Binding-site contacts:
Ligand atom C2 contacts residue GLY78 of chain 3.A at 4.1 Å.
Ligand atom O8 contacts residue TYR72 of chain 3.A at 3.9 Å.
Ligand atom C4 contacts residue ARG77 of chain 3.A at 4.3 Å.
Ligand atom O1A contacts residue ARG77 of chain 3.A at 3.1 Å.
Ligand atom O4 contacts residue GLY78 of chain 3.A at 3.3 Å.
Ligand atom O3 contacts residue GLY78 of chain 3.A at 3.6 Å.
Ligand atom O1B contacts residue TYR72 of chain 3.A at 4.1 Å.
Ligand atom C4 contacts residue GLY78 of chain 3.A at 3.6 Å.
Ligand atom O4 contacts residue TYR72 of chain 3.A at 4.2 Å.
Ligand atom C3 contacts residue VAL296 of chain 3.A at 3.4 Å (hydrophobic).
Ligand atom C3 contacts residue ARG77 of chain 3.A at 3.8 Å.
Ligand atom O4 contacts residue ILE79 of chain 3.A at 3.7 Å.
Ligand atom C6 contacts residue THR94 of chain 3.A at 3.9 Å.
Ligand atom O6 contacts residue ASN93 of chain 3.A at 2.9 Å (h-bond).
Ligand atom C4 contacts residue HIS298 of chain 3.A at 3.6 Å.
Ligand atom O1A contacts residue TYR72 of chain 3.A at 3.7 Å.
Ligand atom C5 contacts residue TYR72 of chain 3.A at 3.7 Å (hydrophobic).
Ligand atom O4 contacts residue VAL296 of chain 3.A at 3.7 Å.
Ligand atom O4 contacts residue THR291 of chain 3.A at 3.5 Å.
Ligand atom O1B contacts residue ARG77 of chain 3.A at 3.0 Å (salt-bridge).
Ligand atom O4 contacts residue HIS298 of chain 3.A at 2.7 Å (h-bond).
Ligand atom C11 contacts residue TYR72 of chain 3.A at 3.9 Å (hydrophobic).
Ligand atom O4 contacts residue ASN80 of chain 3.A at 4.1 Å.
Ligand atom C3 contacts residue HIS298 of chain 3.A at 4.1 Å.
Ligand atom O1A contacts residue GLY78 of chain 3.A at 3.4 Å (h-bond).
Ligand atom C10 contacts residue TYR72 of chain 3.A at 3.8 Å (hydrophobic).
Ligand atom C1 contacts residue TYR72 of chain 3.A at 4.1 Å (hydrophobic).
Ligand atom C11 contacts residue ASP85 of chain 3.B at 3.5 Å.
Ligand atom N5 contacts residue TYR72 of chain 3.A at 2.9 Å (h-bond).
Ligand atom C3 contacts residue GLY78 of chain 3.A at 3.7 Å.
Ligand atom C1 contacts residue ARG77 of chain 3.A at 3.5 Å.
Ligand atom C3 contacts residue GLY78 of chain 3.A at 4.2 Å.
Ligand atom C6 contacts residue TYR72 of chain 3.A at 3.9 Å (hydrophobic).
Ligand atom C4 contacts residue VAL296 of chain 3.A at 4.2 Å (hydrophobic).
Ligand atom C1 contacts residue GLY78 of chain 3.A at 4.2 Å.
Ligand atom O8 contacts residue ARG77 of chain 3.A at 3.3 Å (salt-bridge).
Ligand atom C4 contacts residue TYR72 of chain 3.A at 3.7 Å (hydrophobic).
Ligand atom C6 contacts residue ASN93 of chain 3.A at 3.1 Å.
Ligand atom C5 contacts residue ASN93 of chain 3.A at 3.6 Å.
Ligand atom O10 contacts residue ASN293 of chain 3.A at 4.3 Å.

Sequence of chain 3.A:
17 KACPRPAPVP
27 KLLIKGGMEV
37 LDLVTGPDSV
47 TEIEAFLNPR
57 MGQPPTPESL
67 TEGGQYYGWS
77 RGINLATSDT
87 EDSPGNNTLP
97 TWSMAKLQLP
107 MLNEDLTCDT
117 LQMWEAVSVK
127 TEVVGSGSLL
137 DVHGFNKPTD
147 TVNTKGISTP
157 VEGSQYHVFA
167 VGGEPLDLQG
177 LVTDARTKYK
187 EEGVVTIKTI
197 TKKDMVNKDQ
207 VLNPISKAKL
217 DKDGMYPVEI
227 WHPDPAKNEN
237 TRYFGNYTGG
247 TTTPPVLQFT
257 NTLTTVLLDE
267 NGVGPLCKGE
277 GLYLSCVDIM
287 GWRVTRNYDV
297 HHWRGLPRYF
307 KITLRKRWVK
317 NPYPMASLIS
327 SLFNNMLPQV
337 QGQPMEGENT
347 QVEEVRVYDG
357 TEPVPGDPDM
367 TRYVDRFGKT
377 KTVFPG

Sequence of chain 3.B:
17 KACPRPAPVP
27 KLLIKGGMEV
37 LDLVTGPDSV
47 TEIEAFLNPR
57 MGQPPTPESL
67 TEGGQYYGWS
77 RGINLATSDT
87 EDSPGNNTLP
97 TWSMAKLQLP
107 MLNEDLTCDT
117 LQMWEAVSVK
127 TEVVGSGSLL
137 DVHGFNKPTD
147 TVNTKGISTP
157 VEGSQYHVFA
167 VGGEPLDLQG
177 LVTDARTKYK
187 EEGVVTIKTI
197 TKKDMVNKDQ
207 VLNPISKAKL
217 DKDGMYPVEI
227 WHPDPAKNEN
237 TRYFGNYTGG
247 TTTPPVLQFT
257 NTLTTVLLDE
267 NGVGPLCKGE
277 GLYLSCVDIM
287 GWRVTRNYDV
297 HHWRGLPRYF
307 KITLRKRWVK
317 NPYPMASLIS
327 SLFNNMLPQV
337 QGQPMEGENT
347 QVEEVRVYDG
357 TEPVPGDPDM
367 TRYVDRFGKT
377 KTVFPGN

The protein below binds the small molecule below.
Small molecule (SMILES): CC(=O)N[C@H]1[C@H]([C@H](O)[C@H](O)CO)O[C@@](O[C@H]2[C@@H](O)[C@@H](CO)O[C@@H](O[C@H]3[C@H](O)[C@@H](O)[C@H](O)O[C@@H]3CO)[C@@H]2O)(C(=O)O)C[C@@H]1O